Sequence of chain 1.A:
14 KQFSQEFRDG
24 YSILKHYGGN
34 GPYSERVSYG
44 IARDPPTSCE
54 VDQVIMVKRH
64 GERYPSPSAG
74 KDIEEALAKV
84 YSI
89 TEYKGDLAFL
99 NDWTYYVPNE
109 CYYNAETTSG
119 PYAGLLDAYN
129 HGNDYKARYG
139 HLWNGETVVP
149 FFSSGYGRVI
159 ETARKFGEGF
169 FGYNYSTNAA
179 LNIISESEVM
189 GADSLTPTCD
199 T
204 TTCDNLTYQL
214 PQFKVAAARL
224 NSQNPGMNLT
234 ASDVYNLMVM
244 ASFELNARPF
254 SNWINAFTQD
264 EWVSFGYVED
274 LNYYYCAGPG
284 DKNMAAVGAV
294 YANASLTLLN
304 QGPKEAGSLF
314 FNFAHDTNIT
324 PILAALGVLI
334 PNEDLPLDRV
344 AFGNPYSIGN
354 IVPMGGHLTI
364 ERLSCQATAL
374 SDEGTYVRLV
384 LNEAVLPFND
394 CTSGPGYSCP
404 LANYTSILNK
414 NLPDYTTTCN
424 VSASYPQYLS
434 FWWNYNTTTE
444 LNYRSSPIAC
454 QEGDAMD

A small-molecule ligand and the protein it binds are described below.
Small molecule (SMILES): CC(=O)N[C@@H]1[C@@H](O)[C@H](O)[C@@H](CO)O[C@H]1O

Binding-site contacts:
Ligand atom C4 contacts residue TYR431 of chain 1.A at 4.5 Å (hydrophobic).
Ligand atom O7 contacts residue ASN296 of chain 1.A at 3.4 Å (h-bond).
Ligand atom C8 contacts residue ASN296 of chain 1.A at 4.0 Å.
Ligand atom O6 contacts residue TRP436 of chain 1.A at 4.0 Å.
Ligand atom C4 contacts residue THR300 of chain 1.A at 4.4 Å.
Ligand atom C5 contacts residue ALA297 of chain 1.A at 4.3 Å (hydrophobic).
Ligand atom N2 contacts residue ASN296 of chain 1.A at 2.9 Å (h-bond).
Ligand atom C1 contacts residue ASN296 of chain 1.A at 1.5 Å.
Ligand atom O5 contacts residue ASN296 of chain 1.A at 2.4 Å (h-bond).
Ligand atom O4 contacts residue GOL1 of chain 1.N at 3.7 Å.
Ligand atom C1 contacts residue ALA297 of chain 1.A at 4.2 Å (hydrophobic).
Ligand atom C4 contacts residue ASN296 of chain 1.A at 4.2 Å.
Ligand atom O5 contacts residue ALA297 of chain 1.A at 3.6 Å.
Ligand atom C7 contacts residue ASN296 of chain 1.A at 3.3 Å.
Ligand atom C6 contacts residue THR300 of chain 1.A at 4.1 Å.
Ligand atom O6 contacts residue GOL1 of chain 1.N at 4.0 Å.
Ligand atom C2 contacts residue ASN296 of chain 1.A at 2.5 Å.
Ligand atom C3 contacts residue ASN296 of chain 1.A at 3.8 Å.
Ligand atom C6 contacts residue TRP436 of chain 1.A at 3.6 Å (hydrophobic).
Ligand atom C6 contacts residue ALA297 of chain 1.A at 4.1 Å (hydrophobic).
Ligand atom O5 contacts residue THR300 of chain 1.A at 3.7 Å.
Ligand atom C1 contacts residue THR300 of chain 1.A at 3.8 Å.
Ligand atom C6 contacts residue LEU432 of chain 1.A at 3.8 Å (hydrophobic).
Ligand atom C5 contacts residue THR300 of chain 1.A at 3.3 Å.
Ligand atom O6 contacts residue TYR431 of chain 1.A at 3.9 Å.
Ligand atom C5 contacts residue ASN296 of chain 1.A at 3.7 Å.
Ligand atom O6 contacts residue ALA297 of chain 1.A at 4.3 Å.
Ligand atom O6 contacts residue LEU432 of chain 1.A at 2.9 Å (h-bond).
Ligand atom C6 contacts residue GOL1 of chain 1.N at 4.1 Å.